Binding-site contacts:
Ligand atom C4 contacts residue ASN343 of chain 1.B at 4.2 Å.
Ligand atom O7 contacts residue PHE342 of chain 1.B at 4.4 Å.
Ligand atom C5 contacts residue ASN343 of chain 1.B at 3.6 Å.
Ligand atom C3 contacts residue ASN343 of chain 1.B at 3.9 Å.
Ligand atom N2 contacts residue ASN343 of chain 1.B at 2.7 Å (h-bond).
Ligand atom C8 contacts residue ASN343 of chain 1.B at 3.5 Å.
Ligand atom C7 contacts residue ASN343 of chain 1.B at 3.0 Å.
Ligand atom O5 contacts residue ASN343 of chain 1.B at 2.3 Å (h-bond).
Ligand atom C8 contacts residue GLY339 of chain 1.B at 4.1 Å.
Ligand atom C2 contacts residue ASN343 of chain 1.B at 2.5 Å.
Ligand atom C8 contacts residue PHE338 of chain 1.B at 3.9 Å (hydrophobic).
Ligand atom O7 contacts residue ASN343 of chain 1.B at 3.7 Å.
Ligand atom C1 contacts residue ASN343 of chain 1.B at 1.4 Å.

The small molecule below binds the protein below.
Small molecule (SMILES): CC(=O)N[C@@H]1[C@@H](O)[C@H](O)[C@@H](CO)O[C@H]1O

Sequence of chain 1.B:
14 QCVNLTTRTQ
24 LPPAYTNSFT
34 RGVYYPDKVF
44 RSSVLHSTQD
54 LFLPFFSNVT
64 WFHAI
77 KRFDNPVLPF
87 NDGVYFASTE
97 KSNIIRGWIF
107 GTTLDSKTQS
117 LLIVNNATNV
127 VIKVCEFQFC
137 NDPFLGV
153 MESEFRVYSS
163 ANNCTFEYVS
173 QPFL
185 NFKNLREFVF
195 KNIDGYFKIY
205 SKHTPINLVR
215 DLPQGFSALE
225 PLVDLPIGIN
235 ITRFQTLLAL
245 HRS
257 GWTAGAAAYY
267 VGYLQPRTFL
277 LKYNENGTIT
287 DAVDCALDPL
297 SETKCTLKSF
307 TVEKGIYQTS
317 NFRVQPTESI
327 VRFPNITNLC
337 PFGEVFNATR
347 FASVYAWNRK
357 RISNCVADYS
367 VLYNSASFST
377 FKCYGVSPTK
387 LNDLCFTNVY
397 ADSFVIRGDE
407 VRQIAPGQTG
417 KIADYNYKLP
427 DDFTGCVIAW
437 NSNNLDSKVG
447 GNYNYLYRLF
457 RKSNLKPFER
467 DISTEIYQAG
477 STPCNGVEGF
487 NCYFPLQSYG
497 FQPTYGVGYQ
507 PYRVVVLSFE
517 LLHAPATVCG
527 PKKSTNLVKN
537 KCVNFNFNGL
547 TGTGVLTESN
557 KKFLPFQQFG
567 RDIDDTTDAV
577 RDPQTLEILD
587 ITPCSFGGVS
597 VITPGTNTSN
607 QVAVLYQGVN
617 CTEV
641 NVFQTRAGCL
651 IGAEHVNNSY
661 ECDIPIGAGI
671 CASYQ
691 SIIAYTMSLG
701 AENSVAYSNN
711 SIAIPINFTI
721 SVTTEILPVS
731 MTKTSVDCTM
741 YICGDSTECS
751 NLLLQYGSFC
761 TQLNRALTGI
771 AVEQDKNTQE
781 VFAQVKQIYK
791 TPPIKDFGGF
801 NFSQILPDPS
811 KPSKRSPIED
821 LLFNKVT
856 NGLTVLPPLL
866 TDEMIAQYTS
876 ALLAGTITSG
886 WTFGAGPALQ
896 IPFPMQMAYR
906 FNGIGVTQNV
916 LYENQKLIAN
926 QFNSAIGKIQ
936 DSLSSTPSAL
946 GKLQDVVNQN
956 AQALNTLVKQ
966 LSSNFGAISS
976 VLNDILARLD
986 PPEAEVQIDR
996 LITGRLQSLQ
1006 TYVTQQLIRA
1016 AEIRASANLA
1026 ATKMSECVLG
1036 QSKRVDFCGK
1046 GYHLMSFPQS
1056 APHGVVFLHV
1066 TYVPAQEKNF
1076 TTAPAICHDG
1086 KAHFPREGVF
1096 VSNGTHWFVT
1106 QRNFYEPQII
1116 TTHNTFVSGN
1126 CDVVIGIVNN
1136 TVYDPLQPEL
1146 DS